A small-molecule ligand and the protein it binds are described below.
Small molecule (SMILES): CC(=O)N[C@@H]1[C@@H](O)[C@H](O)[C@@H](CO)O[C@H]1O

Binding-site contacts:
Ligand atom C1 contacts residue ASN1147 of chain 9.B at 1.4 Å.
Ligand atom C3 contacts residue ASN1147 of chain 9.B at 3.8 Å.
Ligand atom C7 contacts residue ASN1147 of chain 9.B at 3.1 Å.
Ligand atom C5 contacts residue ASN1147 of chain 9.B at 3.7 Å.
Ligand atom C4 contacts residue ASN1147 of chain 9.B at 4.2 Å.
Ligand atom N2 contacts residue ASN1147 of chain 9.B at 2.6 Å (h-bond).
Ligand atom O7 contacts residue ASN1147 of chain 9.B at 3.9 Å.
Ligand atom O5 contacts residue ASN1147 of chain 9.B at 2.4 Å (h-bond).
Ligand atom O6 contacts residue HIS1176 of chain 9.B at 3.2 Å (h-bond).
Ligand atom C2 contacts residue ASN1147 of chain 9.B at 2.5 Å.
Ligand atom C8 contacts residue ASN1147 of chain 9.B at 3.5 Å.

Sequence of chain 9.B:
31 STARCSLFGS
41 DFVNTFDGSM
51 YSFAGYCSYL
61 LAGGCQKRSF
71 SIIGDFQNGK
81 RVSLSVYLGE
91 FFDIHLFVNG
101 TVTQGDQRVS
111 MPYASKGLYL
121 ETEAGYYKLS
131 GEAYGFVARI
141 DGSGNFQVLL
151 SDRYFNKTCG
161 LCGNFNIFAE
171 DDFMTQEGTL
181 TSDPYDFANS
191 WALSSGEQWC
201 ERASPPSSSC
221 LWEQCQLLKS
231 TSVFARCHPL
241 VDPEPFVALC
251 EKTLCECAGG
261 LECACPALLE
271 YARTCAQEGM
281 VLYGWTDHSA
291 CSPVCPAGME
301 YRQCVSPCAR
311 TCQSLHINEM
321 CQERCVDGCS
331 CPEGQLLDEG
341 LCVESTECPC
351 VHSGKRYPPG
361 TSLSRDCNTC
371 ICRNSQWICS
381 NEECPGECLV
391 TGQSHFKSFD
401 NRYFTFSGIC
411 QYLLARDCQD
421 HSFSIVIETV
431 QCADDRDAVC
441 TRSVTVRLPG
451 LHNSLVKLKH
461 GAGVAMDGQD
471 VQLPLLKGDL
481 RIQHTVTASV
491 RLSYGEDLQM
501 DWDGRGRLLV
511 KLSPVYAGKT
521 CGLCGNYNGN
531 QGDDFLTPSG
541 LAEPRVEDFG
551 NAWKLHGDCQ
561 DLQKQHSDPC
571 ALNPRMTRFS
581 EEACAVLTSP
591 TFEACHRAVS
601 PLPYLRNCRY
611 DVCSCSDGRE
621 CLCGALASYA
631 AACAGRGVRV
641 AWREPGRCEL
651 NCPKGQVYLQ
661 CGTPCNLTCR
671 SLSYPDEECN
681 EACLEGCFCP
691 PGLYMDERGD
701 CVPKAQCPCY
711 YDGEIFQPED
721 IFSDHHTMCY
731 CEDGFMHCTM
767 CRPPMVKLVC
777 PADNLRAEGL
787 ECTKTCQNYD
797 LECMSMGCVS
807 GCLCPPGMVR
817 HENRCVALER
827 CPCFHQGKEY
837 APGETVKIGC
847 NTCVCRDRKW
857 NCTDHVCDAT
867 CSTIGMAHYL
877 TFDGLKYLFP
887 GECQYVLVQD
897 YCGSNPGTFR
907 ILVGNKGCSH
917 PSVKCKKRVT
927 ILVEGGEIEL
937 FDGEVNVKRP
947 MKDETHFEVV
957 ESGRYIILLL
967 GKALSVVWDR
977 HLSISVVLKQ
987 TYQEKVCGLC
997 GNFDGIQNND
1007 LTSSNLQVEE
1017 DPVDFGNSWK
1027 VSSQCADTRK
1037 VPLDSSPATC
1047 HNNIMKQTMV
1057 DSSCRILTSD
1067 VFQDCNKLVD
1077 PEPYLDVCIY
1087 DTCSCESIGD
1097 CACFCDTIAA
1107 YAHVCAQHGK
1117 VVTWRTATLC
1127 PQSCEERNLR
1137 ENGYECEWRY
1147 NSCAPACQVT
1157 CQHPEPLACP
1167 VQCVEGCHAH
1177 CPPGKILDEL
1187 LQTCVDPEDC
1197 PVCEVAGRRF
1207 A